Sequence of chain 1.C:
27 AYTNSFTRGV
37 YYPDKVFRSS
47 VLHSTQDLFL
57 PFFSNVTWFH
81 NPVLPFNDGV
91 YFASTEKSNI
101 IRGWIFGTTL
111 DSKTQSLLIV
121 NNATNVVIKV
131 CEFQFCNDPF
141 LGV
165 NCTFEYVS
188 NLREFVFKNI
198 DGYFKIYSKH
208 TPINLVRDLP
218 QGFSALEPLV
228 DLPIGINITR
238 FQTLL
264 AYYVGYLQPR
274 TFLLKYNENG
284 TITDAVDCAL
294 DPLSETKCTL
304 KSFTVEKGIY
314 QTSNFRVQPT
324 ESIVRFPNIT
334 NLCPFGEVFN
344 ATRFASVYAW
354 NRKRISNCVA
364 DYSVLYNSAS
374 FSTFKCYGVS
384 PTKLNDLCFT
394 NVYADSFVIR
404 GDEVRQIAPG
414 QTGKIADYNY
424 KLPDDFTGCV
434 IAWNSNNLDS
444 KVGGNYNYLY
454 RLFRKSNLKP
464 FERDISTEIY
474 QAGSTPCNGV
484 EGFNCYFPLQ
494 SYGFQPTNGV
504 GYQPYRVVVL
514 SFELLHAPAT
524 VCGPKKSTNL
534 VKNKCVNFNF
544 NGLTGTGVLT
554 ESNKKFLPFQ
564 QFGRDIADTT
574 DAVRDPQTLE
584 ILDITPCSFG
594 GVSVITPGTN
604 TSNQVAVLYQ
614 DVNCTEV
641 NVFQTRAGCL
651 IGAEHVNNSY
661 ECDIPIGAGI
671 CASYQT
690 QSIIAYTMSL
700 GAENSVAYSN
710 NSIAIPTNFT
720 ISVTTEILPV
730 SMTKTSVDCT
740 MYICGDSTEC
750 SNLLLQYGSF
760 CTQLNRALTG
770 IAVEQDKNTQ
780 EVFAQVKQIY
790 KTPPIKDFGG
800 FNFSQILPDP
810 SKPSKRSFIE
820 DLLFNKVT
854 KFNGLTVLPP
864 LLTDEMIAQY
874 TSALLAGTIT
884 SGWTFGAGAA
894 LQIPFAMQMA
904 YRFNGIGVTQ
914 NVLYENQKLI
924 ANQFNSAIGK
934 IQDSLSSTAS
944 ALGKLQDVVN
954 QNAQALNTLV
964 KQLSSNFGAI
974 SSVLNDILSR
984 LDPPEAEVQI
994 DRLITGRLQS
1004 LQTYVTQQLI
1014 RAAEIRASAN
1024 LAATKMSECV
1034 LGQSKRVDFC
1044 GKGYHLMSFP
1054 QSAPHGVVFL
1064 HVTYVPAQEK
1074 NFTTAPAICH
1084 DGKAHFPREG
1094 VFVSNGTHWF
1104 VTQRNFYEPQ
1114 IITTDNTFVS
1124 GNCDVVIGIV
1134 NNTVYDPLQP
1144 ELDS

Binding-site contacts:
Ligand atom O5 contacts residue ASN1074 of chain 1.C at 2.2 Å (h-bond).
Ligand atom C7 contacts residue ASN1074 of chain 1.C at 3.8 Å.
Ligand atom C1 contacts residue ASN1074 of chain 1.C at 1.4 Å.
Ligand atom C4 contacts residue ASN1074 of chain 1.C at 4.2 Å.
Ligand atom O6 contacts residue ALA706 of chain 1.C at 3.8 Å.
Ligand atom O4 contacts residue ALA706 of chain 1.C at 3.6 Å.
Ligand atom C3 contacts residue ALA706 of chain 1.C at 4.5 Å (hydrophobic).
Ligand atom C1 contacts residue GLN895 of chain 1.A at 4.2 Å.
Ligand atom C8 contacts residue GLU1072 of chain 1.C at 4.0 Å.
Ligand atom C6 contacts residue ALA706 of chain 1.C at 3.8 Å (hydrophobic).
Ligand atom C2 contacts residue ASN1074 of chain 1.C at 2.5 Å.
Ligand atom N2 contacts residue ASN1074 of chain 1.C at 3.0 Å (h-bond).
Ligand atom O5 contacts residue ALA706 of chain 1.C at 4.5 Å.
Ligand atom C4 contacts residue ALA706 of chain 1.C at 4.0 Å (hydrophobic).
Ligand atom C5 contacts residue ALA706 of chain 1.C at 3.4 Å (hydrophobic).
Ligand atom C5 contacts residue ASN1074 of chain 1.C at 3.6 Å.
Ligand atom C3 contacts residue ASN1074 of chain 1.C at 3.8 Å.
Ligand atom O7 contacts residue ASN1074 of chain 1.C at 4.1 Å.

Sequence of chain 1.A:
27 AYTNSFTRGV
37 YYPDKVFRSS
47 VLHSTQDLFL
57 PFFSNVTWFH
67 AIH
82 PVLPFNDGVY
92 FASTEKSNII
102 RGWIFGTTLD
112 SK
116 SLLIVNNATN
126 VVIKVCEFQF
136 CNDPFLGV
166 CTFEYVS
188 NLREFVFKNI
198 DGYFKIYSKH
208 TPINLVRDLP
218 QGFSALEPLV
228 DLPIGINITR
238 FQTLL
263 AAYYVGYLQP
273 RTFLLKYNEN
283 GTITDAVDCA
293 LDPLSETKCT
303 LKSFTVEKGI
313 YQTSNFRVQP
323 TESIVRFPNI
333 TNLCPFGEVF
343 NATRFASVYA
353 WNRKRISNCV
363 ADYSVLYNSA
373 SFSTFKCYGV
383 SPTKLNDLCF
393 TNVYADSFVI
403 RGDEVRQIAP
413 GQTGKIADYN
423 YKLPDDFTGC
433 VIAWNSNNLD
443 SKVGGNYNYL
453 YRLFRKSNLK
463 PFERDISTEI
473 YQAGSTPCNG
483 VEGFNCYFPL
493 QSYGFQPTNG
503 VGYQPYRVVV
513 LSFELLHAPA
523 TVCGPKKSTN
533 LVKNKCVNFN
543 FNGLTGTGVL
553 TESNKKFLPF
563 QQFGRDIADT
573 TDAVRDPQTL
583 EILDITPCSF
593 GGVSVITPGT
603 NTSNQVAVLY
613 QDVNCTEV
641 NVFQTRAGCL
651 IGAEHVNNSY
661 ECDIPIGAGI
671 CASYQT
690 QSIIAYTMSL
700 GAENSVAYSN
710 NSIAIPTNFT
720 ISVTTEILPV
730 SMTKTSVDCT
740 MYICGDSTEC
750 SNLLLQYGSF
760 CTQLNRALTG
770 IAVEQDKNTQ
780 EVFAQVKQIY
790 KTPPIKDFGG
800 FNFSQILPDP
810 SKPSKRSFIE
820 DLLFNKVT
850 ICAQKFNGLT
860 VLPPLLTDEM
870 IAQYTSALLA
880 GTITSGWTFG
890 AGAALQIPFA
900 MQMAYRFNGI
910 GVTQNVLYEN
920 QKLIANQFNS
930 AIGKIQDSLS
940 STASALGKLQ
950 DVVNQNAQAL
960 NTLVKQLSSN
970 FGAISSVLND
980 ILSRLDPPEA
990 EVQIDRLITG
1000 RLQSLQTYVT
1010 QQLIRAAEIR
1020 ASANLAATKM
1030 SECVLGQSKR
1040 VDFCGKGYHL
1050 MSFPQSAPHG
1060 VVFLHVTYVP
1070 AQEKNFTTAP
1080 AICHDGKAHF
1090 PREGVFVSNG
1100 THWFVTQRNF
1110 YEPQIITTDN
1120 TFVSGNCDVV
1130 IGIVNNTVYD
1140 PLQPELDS

This small molecule binds to this protein.
Small molecule (SMILES): CC(=O)N[C@@H]1[C@@H](O)[C@H](O)[C@@H](CO)O[C@H]1O